Sequence of chain 1.A:
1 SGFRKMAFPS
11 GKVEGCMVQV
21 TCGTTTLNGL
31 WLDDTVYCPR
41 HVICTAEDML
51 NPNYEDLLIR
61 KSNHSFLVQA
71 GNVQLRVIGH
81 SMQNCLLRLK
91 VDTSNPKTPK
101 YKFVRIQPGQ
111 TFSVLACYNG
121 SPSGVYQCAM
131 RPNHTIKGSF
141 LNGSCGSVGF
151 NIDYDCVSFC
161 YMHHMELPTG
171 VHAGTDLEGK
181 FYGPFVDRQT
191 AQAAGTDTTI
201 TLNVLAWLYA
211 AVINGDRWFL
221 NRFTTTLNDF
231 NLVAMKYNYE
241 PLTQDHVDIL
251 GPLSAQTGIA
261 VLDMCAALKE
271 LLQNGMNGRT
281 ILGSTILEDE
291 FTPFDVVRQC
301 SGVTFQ

The small molecule below binds the protein below.
Small molecule (SMILES): CNC(=O)c1cc(Br)cc([N+](=O)[O-])c1N[C@@H]1CCCC[C@@H]1NC(=O)c1cncc2ccccc12

Sequence of chain 2.A:
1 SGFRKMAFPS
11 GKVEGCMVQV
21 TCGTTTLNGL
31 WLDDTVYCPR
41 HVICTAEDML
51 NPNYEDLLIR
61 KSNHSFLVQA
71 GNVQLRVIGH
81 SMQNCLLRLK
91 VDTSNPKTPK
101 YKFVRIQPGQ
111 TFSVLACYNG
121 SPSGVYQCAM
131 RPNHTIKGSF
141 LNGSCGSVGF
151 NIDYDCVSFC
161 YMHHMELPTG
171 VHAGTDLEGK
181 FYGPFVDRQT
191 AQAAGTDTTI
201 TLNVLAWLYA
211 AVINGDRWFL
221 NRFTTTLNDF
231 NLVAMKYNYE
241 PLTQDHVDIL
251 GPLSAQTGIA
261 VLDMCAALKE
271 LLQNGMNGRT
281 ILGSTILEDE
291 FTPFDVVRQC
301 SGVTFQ

Binding-site contacts:
Ligand atom C18 contacts residue GLU166 of chain 2.A at 3.4 Å.
Ligand atom O2 contacts residue MET49 of chain 2.A at 3.7 Å.
Ligand atom N2 contacts residue MET165 of chain 2.A at 3.5 Å.
Ligand atom O3 contacts residue ARG188 of chain 2.A at 2.9 Å (salt-bridge).
Ligand atom C23 contacts residue ASN142 of chain 2.A at 3.6 Å.
Ligand atom C20 contacts residue LEU141 of chain 2.A at 3.6 Å (hydrophobic).
Ligand atom BR1 contacts residue GLN192 of chain 2.A at 3.7 Å.
Ligand atom C18 contacts residue PHE140 of chain 2.A at 3.5 Å (hydrophobic).
Ligand atom BR1 contacts residue GLN189 of chain 2.A at 3.5 Å.
Ligand atom C19 contacts residue GLU166 of chain 2.A at 3.7 Å.
Ligand atom C13 contacts residue CYS145 of chain 2.A at 3.5 Å (hydrophobic).
Ligand atom N5 contacts residue HIS163 of chain 2.A at 2.9 Å (h-bond).
Ligand atom N2 contacts residue MET49 of chain 2.A at 3.6 Å.
Ligand atom N5 contacts residue PHE140 of chain 2.A at 3.8 Å.
Ligand atom C19 contacts residue LEU141 of chain 2.A at 3.6 Å (hydrophobic).
Ligand atom C4 contacts residue GLU166 of chain 2.A at 3.4 Å.
Ligand atom C12 contacts residue HIS41 of chain 2.A at 3.4 Å.
Ligand atom C6 contacts residue ARG188 of chain 2.A at 3.5 Å.
Ligand atom N5 contacts residue SER144 of chain 2.A at 3.5 Å (h-bond).
Ligand atom C20 contacts residue ASN142 of chain 2.A at 3.8 Å.
Ligand atom C4 contacts residue GLN189 of chain 2.A at 3.7 Å.
Ligand atom C2 contacts residue GLU166 of chain 2.A at 3.2 Å.
Ligand atom BR1 contacts residue THR190 of chain 2.A at 3.4 Å.
Ligand atom C7 contacts residue MET165 of chain 2.A at 3.7 Å (hydrophobic).
Ligand atom C5 contacts residue GLN189 of chain 2.A at 3.6 Å.
Ligand atom O1 contacts residue GLU166 of chain 2.A at 3.0 Å (salt-bridge).
Ligand atom C3 contacts residue GLU166 of chain 2.A at 3.6 Å.
Ligand atom C20 contacts residue GLU166 of chain 2.A at 3.4 Å.
Ligand atom O2 contacts residue HIS41 of chain 2.A at 3.6 Å.
Ligand atom O3 contacts residue ASP187 of chain 2.A at 3.1 Å.
Ligand atom N1 contacts residue GLU166 of chain 2.A at 3.5 Å (salt-bridge).
Ligand atom C22 contacts residue ASN142 of chain 2.A at 3.7 Å.
Ligand atom O4 contacts residue ASN142 of chain 2.A at 3.0 Å (h-bond).
Ligand atom N3 contacts residue MET165 of chain 2.A at 3.6 Å.
Ligand atom C17 contacts residue HIS163 of chain 2.A at 3.4 Å.
Ligand atom O3 contacts residue MET49 of chain 2.A at 3.1 Å.
Ligand atom C21 contacts residue ASN142 of chain 2.A at 3.7 Å.
Ligand atom C8 contacts residue MET165 of chain 2.A at 3.4 Å (hydrophobic).
Ligand atom C20 contacts residue PHE140 of chain 2.A at 3.5 Å (hydrophobic).
Ligand atom O3 contacts residue MET165 of chain 2.A at 3.5 Å.